This small molecule binds to this protein.
Small molecule (SMILES): Nc1ncnc2c1ncn2[C@@H]1O[C@H](COP(=O)(O)O)[C@@H](OP(=O)(O)O)[C@H]1O

Binding-site contacts:
Ligand atom P1 contacts residue SER140 of chain 1.B at 3.5 Å.
Ligand atom O5P contacts residue LYS50 of chain 1.B at 3.3 Å (salt-bridge).
Ligand atom O5P contacts residue THR53 of chain 1.B at 2.6 Å (h-bond).
Ligand atom N3 contacts residue GLY261 of chain 1.B at 3.4 Å.
Ligand atom O2P contacts residue GLY261 of chain 1.B at 2.9 Å (h-bond).
Ligand atom P2 contacts residue THR53 of chain 1.B at 3.5 Å.
Ligand atom C2 contacts residue TYR195 of chain 1.B at 3.4 Å (hydrophobic).
Ligand atom O5P contacts residue GLY52 of chain 1.B at 3.1 Å (h-bond).
Ligand atom N6 contacts residue MET234 of chain 1.B at 3.6 Å (h-bond).
Ligand atom N7 contacts residue TRP55 of chain 1.B at 3.6 Å.
Ligand atom O5' contacts residue GLY52 of chain 1.B at 3.5 Å (h-bond).
Ligand atom O3P contacts residue ARG259 of chain 1.B at 3.1 Å (salt-bridge).
Ligand atom O1P contacts residue SER140 of chain 1.B at 2.8 Å (h-bond).
Ligand atom O1P contacts residue ARG259 of chain 1.B at 2.8 Å (salt-bridge).
Ligand atom O5P contacts residue VO41 of chain 1.E at 3.2 Å (h-bond).
Ligand atom O2P contacts residue LYS260 of chain 1.B at 2.9 Å (salt-bridge).
Ligand atom O6P contacts residue PHE257 of chain 1.B at 3.5 Å.
Ligand atom O6P contacts residue LYS50 of chain 1.B at 3.0 Å (salt-bridge).
Ligand atom N7 contacts residue MET258 of chain 1.B at 3.6 Å.
Ligand atom O3P contacts residue ARG132 of chain 1.B at 3.0 Å (salt-bridge).
Ligand atom N6 contacts residue THR229 of chain 1.B at 2.7 Å (h-bond).
Ligand atom C8 contacts residue MET258 of chain 1.B at 3.5 Å (hydrophobic).
Ligand atom O4P contacts residue THR54 of chain 1.B at 2.8 Å (h-bond).
Ligand atom C5' contacts residue LYS50 of chain 1.B at 3.3 Å.
Ligand atom O4P contacts residue THR53 of chain 1.B at 3.1 Å (h-bond).
Ligand atom O5P contacts residue SER51 of chain 1.B at 3.2 Å (h-bond).
Ligand atom N3 contacts residue TYR195 of chain 1.B at 2.8 Å (h-bond).
Ligand atom O2P contacts residue ARG259 of chain 1.B at 3.3 Å.
Ligand atom C6 contacts residue TRP55 of chain 1.B at 3.5 Å (hydrophobic).
Ligand atom O2' contacts residue GLY261 of chain 1.B at 3.5 Å (h-bond).
Ligand atom O2' contacts residue PHE231 of chain 1.B at 3.1 Å.
Ligand atom P2 contacts residue VO41 of chain 1.E at 3.3 Å.
Ligand atom O4P contacts residue VO41 of chain 1.E at 3.4 Å (h-bond).
Ligand atom O3' contacts residue ARG132 of chain 1.B at 3.1 Å (salt-bridge).
Ligand atom O3' contacts residue SER140 of chain 1.B at 3.2 Å (h-bond).
Ligand atom C2 contacts residue TRP55 of chain 1.B at 3.6 Å (hydrophobic).
Ligand atom O6P contacts residue VO41 of chain 1.E at 2.0 Å.
Ligand atom N1 contacts residue TRP55 of chain 1.B at 3.6 Å.
Ligand atom N6 contacts residue TRP55 of chain 1.B at 3.4 Å.
Ligand atom O5' contacts residue LYS50 of chain 1.B at 3.3 Å.

Sequence of chain 1.B:
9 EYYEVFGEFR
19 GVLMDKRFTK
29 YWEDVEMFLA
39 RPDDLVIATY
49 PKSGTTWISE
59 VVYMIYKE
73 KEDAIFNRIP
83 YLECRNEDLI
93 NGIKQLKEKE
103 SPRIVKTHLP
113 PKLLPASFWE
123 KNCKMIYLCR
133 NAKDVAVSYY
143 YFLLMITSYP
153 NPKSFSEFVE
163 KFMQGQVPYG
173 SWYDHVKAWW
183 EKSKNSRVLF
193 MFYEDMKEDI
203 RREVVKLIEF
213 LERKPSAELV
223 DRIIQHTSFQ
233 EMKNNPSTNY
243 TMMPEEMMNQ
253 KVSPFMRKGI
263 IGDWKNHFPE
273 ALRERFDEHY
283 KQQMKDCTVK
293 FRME